Binding-site contacts:
Ligand atom O2A contacts residue LYS66 of chain 1.C at 2.7 Å (salt-bridge).
Ligand atom O2B contacts residue THR64 of chain 1.C at 3.0 Å (h-bond).
Ligand atom C4' contacts residue ARG214 of chain 1.C at 3.4 Å.
Ligand atom O3' contacts residue ARG27 of chain 1.C at 3.3 Å (salt-bridge).
Ligand atom O2B contacts residue GLY65 of chain 1.C at 2.6 Å (h-bond).
Ligand atom O2' contacts residue ARG27 of chain 1.C at 3.4 Å.
Ligand atom O2A contacts residue THR67 of chain 1.C at 2.6 Å (h-bond).
Ligand atom O3B contacts residue GLY63 of chain 1.C at 2.8 Å (h-bond).
Ligand atom N7 contacts residue GLY65 of chain 1.C at 3.4 Å (h-bond).
Ligand atom PB contacts residue ARG214 of chain 1.C at 3.5 Å.
Ligand atom PG contacts residue ARG214 of chain 1.C at 3.3 Å.
Ligand atom O4' contacts residue ARG214 of chain 1.C at 2.8 Å (salt-bridge).
Ligand atom O2B contacts residue LYS66 of chain 1.C at 2.8 Å (salt-bridge).
Ligand atom C5' contacts residue ARG214 of chain 1.C at 3.4 Å.
Ligand atom PB contacts residue LYS66 of chain 1.C at 3.3 Å.
Ligand atom O5' contacts residue SER68 of chain 1.C at 3.5 Å (h-bond).
Ligand atom O1B contacts residue THR67 of chain 1.C at 2.7 Å (h-bond).
Ligand atom O2G contacts residue MG1 of chain 1.L at 2.1 Å.
Ligand atom C8 contacts residue GLY63 of chain 1.C at 3.5 Å.
Ligand atom O2A contacts residue GLY65 of chain 1.C at 3.1 Å.
Ligand atom O3G contacts residue ARG214 of chain 1.C at 2.7 Å (salt-bridge).
Ligand atom PB contacts residue MG1 of chain 1.L at 3.0 Å.
Ligand atom O3A contacts residue GLY65 of chain 1.C at 3.3 Å (h-bond).
Ligand atom PA contacts residue ARG214 of chain 1.C at 3.3 Å.
Ligand atom O2A contacts residue SER68 of chain 1.C at 2.8 Å (h-bond).
Ligand atom S1G contacts residue MG1 of chain 1.L at 2.8 Å.
Ligand atom N6 contacts residue LEU177 of chain 1.C at 3.4 Å.
Ligand atom O2G contacts residue THR67 of chain 1.C at 3.3 Å (h-bond).
Ligand atom PG contacts residue MG1 of chain 1.L at 2.6 Å.
Ligand atom N6 contacts residue SER36 of chain 1.C at 3.4 Å.
Ligand atom O3B contacts residue MG1 of chain 1.L at 3.0 Å.
Ligand atom O5' contacts residue ARG214 of chain 1.C at 3.4 Å (salt-bridge).
Ligand atom O3B contacts residue ARG214 of chain 1.C at 3.3 Å (salt-bridge).
Ligand atom O1A contacts residue ARG214 of chain 1.C at 3.4 Å (salt-bridge).
Ligand atom O2' contacts residue TYR26 of chain 1.C at 3.2 Å (h-bond).
Ligand atom O1B contacts residue MG1 of chain 1.L at 2.1 Å.
Ligand atom O1B contacts residue LYS66 of chain 1.C at 3.2 Å (salt-bridge).
Ligand atom O2G contacts residue ARG214 of chain 1.C at 3.4 Å (salt-bridge).
Ligand atom O3A contacts residue ARG214 of chain 1.C at 2.5 Å (salt-bridge).
Ligand atom N7 contacts residue THR64 of chain 1.C at 3.3 Å.

A protein and the small-molecule ligand that binds it are described below.
Small molecule (SMILES): Nc1ncnc2c1ncn2[C@@H]1O[C@H](COP(=O)(O)OP(=O)(O)OP(O)(O)=S)[C@@H](O)[C@H]1O

Sequence of chain 1.C:
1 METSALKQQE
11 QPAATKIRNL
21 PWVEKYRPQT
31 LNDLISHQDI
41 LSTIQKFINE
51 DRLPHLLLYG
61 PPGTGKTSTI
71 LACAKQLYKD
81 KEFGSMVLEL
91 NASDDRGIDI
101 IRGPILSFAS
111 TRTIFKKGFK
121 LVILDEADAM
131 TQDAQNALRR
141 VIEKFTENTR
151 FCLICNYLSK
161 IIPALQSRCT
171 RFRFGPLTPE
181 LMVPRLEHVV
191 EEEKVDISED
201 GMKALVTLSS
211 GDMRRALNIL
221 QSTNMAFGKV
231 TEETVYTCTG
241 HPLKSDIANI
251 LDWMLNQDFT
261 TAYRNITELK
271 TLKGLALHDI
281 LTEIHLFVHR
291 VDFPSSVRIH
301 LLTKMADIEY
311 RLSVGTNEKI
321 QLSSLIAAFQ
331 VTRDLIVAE